Binding-site contacts:
Ligand atom CA contacts residue GLU290 of chain 1.D at 3.5 Å.
Ligand atom CG contacts residue THR19 of chain 1.C at 2.4 Å.
Ligand atom N contacts residue ASN255 of chain 1.D at 3.6 Å (h-bond).
Ligand atom CA contacts residue GLN66 of chain 1.C at 3.9 Å.
Ligand atom N contacts residue ASP97 of chain 1.C at 3.0 Å (salt-bridge).
Ligand atom C contacts residue SER65 of chain 1.C at 3.4 Å.
Ligand atom OD1 contacts residue GLY18 of chain 1.C at 4.1 Å.
Ligand atom CA contacts residue ASP97 of chain 1.C at 3.9 Å.
Ligand atom OD2 contacts residue ALA121 of chain 1.C at 2.7 Å (h-bond).
Ligand atom O contacts residue GLN66 of chain 1.C at 3.6 Å.
Ligand atom O contacts residue THR19 of chain 1.C at 4.0 Å.
Ligand atom OXT contacts residue SER65 of chain 1.C at 2.5 Å (h-bond).
Ligand atom O contacts residue GLY95 of chain 1.C at 3.1 Å.
Ligand atom O contacts residue SER65 of chain 1.C at 2.8 Å (h-bond).
Ligand atom O contacts residue GLY64 of chain 1.C at 3.3 Å.
Ligand atom OD1 contacts residue THR19 of chain 1.C at 2.7 Å (h-bond).
Ligand atom CG contacts residue ALA121 of chain 1.C at 3.6 Å (hydrophobic).
Ligand atom OD1 contacts residue GLY95 of chain 1.C at 3.5 Å.
Ligand atom C contacts residue GLY95 of chain 1.C at 3.3 Å.
Ligand atom CA contacts residue THR19 of chain 1.C at 3.3 Å.
Ligand atom OXT contacts residue GLN66 of chain 1.C at 3.9 Å.
Ligand atom CB contacts residue THR96 of chain 1.C at 3.5 Å.
Ligand atom OD2 contacts residue MET122 of chain 1.C at 3.9 Å.
Ligand atom OXT contacts residue GLY95 of chain 1.C at 3.2 Å.
Ligand atom OXT contacts residue THR96 of chain 1.C at 3.2 Å (h-bond).
Ligand atom O contacts residue GLY18 of chain 1.C at 3.4 Å.
Ligand atom OXT contacts residue ASP97 of chain 1.C at 3.0 Å (salt-bridge).
Ligand atom CG contacts residue THR96 of chain 1.C at 3.0 Å.
Ligand atom CB contacts residue GLU290 of chain 1.D at 3.7 Å.
Ligand atom CB contacts residue ASP97 of chain 1.C at 3.4 Å.
Ligand atom CB contacts residue THR19 of chain 1.C at 3.0 Å.
Ligand atom OD2 contacts residue THR19 of chain 1.C at 2.8 Å (h-bond).
Ligand atom C contacts residue ASP97 of chain 1.C at 4.0 Å.
Ligand atom C contacts residue THR96 of chain 1.C at 3.8 Å.
Ligand atom N contacts residue GLN66 of chain 1.C at 2.9 Å (h-bond).
Ligand atom OD2 contacts residue THR96 of chain 1.C at 2.9 Å (h-bond).
Ligand atom C contacts residue GLN66 of chain 1.C at 3.6 Å.
Ligand atom OD1 contacts residue ALA121 of chain 1.C at 3.6 Å.
Ligand atom N contacts residue GLU290 of chain 1.D at 2.7 Å (salt-bridge).
Ligand atom OD1 contacts residue THR96 of chain 1.C at 3.1 Å (h-bond).

Sequence of chain 1.C:
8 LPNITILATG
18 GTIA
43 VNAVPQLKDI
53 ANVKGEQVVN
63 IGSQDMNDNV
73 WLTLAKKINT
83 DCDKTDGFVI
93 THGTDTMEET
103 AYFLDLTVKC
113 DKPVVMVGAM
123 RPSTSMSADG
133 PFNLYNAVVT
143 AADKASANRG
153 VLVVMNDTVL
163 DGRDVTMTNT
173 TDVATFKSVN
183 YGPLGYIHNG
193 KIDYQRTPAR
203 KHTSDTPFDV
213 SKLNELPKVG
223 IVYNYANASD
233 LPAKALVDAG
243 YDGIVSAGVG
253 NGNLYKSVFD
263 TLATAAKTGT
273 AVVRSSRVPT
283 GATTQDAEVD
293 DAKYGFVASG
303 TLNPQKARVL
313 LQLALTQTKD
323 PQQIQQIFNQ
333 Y

This small molecule binds to this protein.
Small molecule (SMILES): N[C@@H](CC(=O)O)C(=O)O

Sequence of chain 1.D:
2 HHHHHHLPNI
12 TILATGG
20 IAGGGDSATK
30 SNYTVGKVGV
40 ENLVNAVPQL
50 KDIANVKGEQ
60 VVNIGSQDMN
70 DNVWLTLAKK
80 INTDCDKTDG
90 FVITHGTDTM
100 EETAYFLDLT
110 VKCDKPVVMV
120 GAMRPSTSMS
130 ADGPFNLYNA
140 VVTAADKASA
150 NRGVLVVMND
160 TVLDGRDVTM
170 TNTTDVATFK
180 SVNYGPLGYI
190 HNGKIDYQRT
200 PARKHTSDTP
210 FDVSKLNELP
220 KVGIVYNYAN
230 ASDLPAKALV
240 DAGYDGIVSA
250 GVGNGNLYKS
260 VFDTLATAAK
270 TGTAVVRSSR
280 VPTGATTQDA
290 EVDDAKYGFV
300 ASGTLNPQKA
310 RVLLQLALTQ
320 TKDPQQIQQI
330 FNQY